Sequence of chain 1.B:
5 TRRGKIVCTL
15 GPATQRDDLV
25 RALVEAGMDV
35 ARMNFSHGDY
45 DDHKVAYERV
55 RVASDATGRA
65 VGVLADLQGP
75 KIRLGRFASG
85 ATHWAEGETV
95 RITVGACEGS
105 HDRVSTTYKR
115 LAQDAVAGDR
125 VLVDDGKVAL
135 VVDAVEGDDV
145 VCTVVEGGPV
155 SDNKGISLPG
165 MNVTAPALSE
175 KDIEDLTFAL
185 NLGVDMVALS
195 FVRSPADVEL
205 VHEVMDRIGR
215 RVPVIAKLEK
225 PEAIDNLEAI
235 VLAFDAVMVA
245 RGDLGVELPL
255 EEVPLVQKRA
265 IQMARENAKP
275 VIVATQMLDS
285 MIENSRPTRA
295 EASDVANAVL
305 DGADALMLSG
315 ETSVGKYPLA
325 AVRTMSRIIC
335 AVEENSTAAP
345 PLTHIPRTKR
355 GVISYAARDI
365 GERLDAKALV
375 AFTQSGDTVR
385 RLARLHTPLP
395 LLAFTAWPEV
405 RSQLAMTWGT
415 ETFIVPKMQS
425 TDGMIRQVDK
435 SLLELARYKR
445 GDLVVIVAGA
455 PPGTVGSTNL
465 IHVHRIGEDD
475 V

The protein below binds the small molecule below.
Small molecule (SMILES): O=C([O-])C(=O)[O-]

Binding-site contacts:
Ligand atom C1 contacts residue ARG245 of chain 1.B at 4.2 Å.
Ligand atom O4 contacts residue ALA244 of chain 1.B at 3.9 Å.
Ligand atom O2 contacts residue ALA244 of chain 1.B at 3.8 Å.
Ligand atom O1 contacts residue ALA244 of chain 1.B at 3.3 Å.
Ligand atom O4 contacts residue ASP247 of chain 1.B at 4.1 Å.
Ligand atom C2 contacts residue THR279 of chain 1.B at 3.9 Å.
Ligand atom O2 contacts residue THR279 of chain 1.B at 3.2 Å (h-bond).
Ligand atom C1 contacts residue MG1 of chain 1.K at 2.8 Å.
Ligand atom O4 contacts residue LYS221 of chain 1.B at 2.8 Å (salt-bridge).
Ligand atom O1 contacts residue ALA278 of chain 1.B at 4.4 Å.
Ligand atom O2 contacts residue ALA278 of chain 1.B at 4.2 Å.
Ligand atom C1 contacts residue GLY246 of chain 1.B at 3.7 Å.
Ligand atom O1 contacts residue ARG245 of chain 1.B at 3.4 Å (salt-bridge).
Ligand atom O3 contacts residue MG1 of chain 1.K at 2.1 Å.
Ligand atom C1 contacts residue THR279 of chain 1.B at 3.6 Å.
Ligand atom C1 contacts residue GLU223 of chain 1.B at 3.7 Å.
Ligand atom O4 contacts residue GLU223 of chain 1.B at 3.1 Å (salt-bridge).
Ligand atom C2 contacts residue MG1 of chain 1.K at 2.8 Å.
Ligand atom O3 contacts residue GLY246 of chain 1.B at 3.7 Å.
Ligand atom O2 contacts residue MG1 of chain 1.K at 4.0 Å.
Ligand atom O1 contacts residue ASP247 of chain 1.B at 4.0 Å.
Ligand atom C1 contacts residue ALA244 of chain 1.B at 3.6 Å (hydrophobic).
Ligand atom O2 contacts residue MET242 of chain 1.B at 4.2 Å.
Ligand atom O4 contacts residue MG1 of chain 1.K at 2.1 Å.
Ligand atom O1 contacts residue GLY246 of chain 1.B at 2.9 Å (h-bond).
Ligand atom O3 contacts residue ALA244 of chain 1.B at 3.5 Å (h-bond).
Ligand atom O2 contacts residue LYS221 of chain 1.B at 4.0 Å.
Ligand atom O1 contacts residue THR279 of chain 1.B at 2.6 Å (h-bond).
Ligand atom O1 contacts residue MG1 of chain 1.K at 4.1 Å.
Ligand atom O3 contacts residue GLU223 of chain 1.B at 3.0 Å (salt-bridge).
Ligand atom C1 contacts residue ASP247 of chain 1.B at 3.8 Å.
Ligand atom C2 contacts residue GLU223 of chain 1.B at 3.7 Å.
Ligand atom C2 contacts residue ALA244 of chain 1.B at 3.5 Å (hydrophobic).
Ligand atom C2 contacts residue LYS221 of chain 1.B at 3.8 Å.
Ligand atom O2 contacts residue MET311 of chain 1.B at 4.1 Å.
Ligand atom O3 contacts residue ASP247 of chain 1.B at 2.9 Å (salt-bridge).